A protein and the small-molecule ligand that binds it are described below.
Small molecule (SMILES): O=[N+]([O-])c1cccc2cn[nH]c12

Binding-site contacts:
Ligand atom C4 contacts residue PHE317 of chain 1.A at 4.3 Å (hydrophobic).
Ligand atom N1 contacts residue TRP320 of chain 1.A at 3.0 Å (h-bond).
Ligand atom N2 contacts residue HEM1 of chain 1.G at 3.3 Å.
Ligand atom C4 contacts residue VAL300 of chain 1.A at 3.8 Å (hydrophobic).
Ligand atom C7 contacts residue HEM1 of chain 1.G at 3.5 Å.
Ligand atom C8 contacts residue PRO298 of chain 1.A at 4.1 Å (hydrophobic).
Ligand atom O12 contacts residue HEM1 of chain 1.G at 3.5 Å.
Ligand atom N10 contacts residue TYR321 of chain 1.A at 4.1 Å.
Ligand atom C5 contacts residue VAL300 of chain 1.A at 4.3 Å (hydrophobic).
Ligand atom C5 contacts residue ACT1 of chain 1.D at 3.9 Å.
Ligand atom N1 contacts residue HEM1 of chain 1.G at 3.5 Å.
Ligand atom O12 contacts residue TRP320 of chain 1.A at 2.8 Å (h-bond).
Ligand atom C7 contacts residue ACT1 of chain 1.D at 4.1 Å.
Ligand atom O11 contacts residue HEM1 of chain 1.G at 3.6 Å.
Ligand atom O11 contacts residue GLU325 of chain 1.A at 3.3 Å.
Ligand atom C9 contacts residue HEM1 of chain 1.G at 3.8 Å.
Ligand atom N10 contacts residue MET322 of chain 1.A at 4.0 Å.
Ligand atom C8 contacts residue TRP320 of chain 1.A at 4.0 Å (hydrophobic).
Ligand atom N2 contacts residue SER318 of chain 1.A at 4.2 Å.
Ligand atom O11 contacts residue TYR321 of chain 1.A at 3.9 Å.
Ligand atom C3 contacts residue PHE317 of chain 1.A at 4.2 Å (hydrophobic).
Ligand atom N2 contacts residue PRO298 of chain 1.A at 3.7 Å.
Ligand atom O11 contacts residue MET322 of chain 1.A at 3.9 Å.
Ligand atom N1 contacts residue PRO298 of chain 1.A at 3.5 Å.
Ligand atom C6 contacts residue HEM1 of chain 1.G at 3.7 Å.
Ligand atom C3 contacts residue GLY319 of chain 1.A at 3.9 Å.
Ligand atom C4 contacts residue HEM1 of chain 1.G at 3.9 Å.
Ligand atom C3 contacts residue HEM1 of chain 1.G at 3.4 Å.
Ligand atom N10 contacts residue HEM1 of chain 1.G at 3.5 Å.
Ligand atom C5 contacts residue HEM1 of chain 1.G at 3.6 Å.
Ligand atom O12 contacts residue MET322 of chain 1.A at 3.2 Å (h-bond).
Ligand atom N1 contacts residue GLY319 of chain 1.A at 4.4 Å.
Ligand atom N2 contacts residue TRP320 of chain 1.A at 3.5 Å (h-bond).
Ligand atom C8 contacts residue HEM1 of chain 1.G at 3.6 Å.
Ligand atom N10 contacts residue TRP320 of chain 1.A at 4.0 Å.
Ligand atom C3 contacts residue PRO298 of chain 1.A at 3.9 Å (hydrophobic).
Ligand atom O12 contacts residue TYR321 of chain 1.A at 3.1 Å.
Ligand atom C6 contacts residue ACT1 of chain 1.D at 3.6 Å.
Ligand atom N2 contacts residue GLY319 of chain 1.A at 3.2 Å (h-bond).
Ligand atom O12 contacts residue PRO298 of chain 1.A at 4.3 Å.

Sequence of chain 1.A:
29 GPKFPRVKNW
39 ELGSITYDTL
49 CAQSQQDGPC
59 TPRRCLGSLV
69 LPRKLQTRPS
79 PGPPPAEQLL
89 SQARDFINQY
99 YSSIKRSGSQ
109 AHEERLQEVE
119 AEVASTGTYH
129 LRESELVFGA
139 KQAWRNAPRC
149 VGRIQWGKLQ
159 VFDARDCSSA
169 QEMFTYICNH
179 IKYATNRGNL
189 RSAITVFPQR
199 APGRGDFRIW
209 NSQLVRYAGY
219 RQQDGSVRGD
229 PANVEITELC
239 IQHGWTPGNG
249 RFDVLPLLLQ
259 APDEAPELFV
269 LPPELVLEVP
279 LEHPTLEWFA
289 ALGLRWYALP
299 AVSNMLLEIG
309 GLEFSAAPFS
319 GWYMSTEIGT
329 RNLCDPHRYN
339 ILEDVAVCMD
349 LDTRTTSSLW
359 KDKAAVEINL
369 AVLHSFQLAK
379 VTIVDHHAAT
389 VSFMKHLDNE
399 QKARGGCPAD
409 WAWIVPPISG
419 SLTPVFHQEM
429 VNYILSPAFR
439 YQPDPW